A small-molecule ligand and the protein it binds are described below.
Small molecule (SMILES): CC(=O)N[C@@H]1[C@@H](O)[C@H](O)[C@@H](CO)O[C@H]1O

Sequence of chain 1.C:
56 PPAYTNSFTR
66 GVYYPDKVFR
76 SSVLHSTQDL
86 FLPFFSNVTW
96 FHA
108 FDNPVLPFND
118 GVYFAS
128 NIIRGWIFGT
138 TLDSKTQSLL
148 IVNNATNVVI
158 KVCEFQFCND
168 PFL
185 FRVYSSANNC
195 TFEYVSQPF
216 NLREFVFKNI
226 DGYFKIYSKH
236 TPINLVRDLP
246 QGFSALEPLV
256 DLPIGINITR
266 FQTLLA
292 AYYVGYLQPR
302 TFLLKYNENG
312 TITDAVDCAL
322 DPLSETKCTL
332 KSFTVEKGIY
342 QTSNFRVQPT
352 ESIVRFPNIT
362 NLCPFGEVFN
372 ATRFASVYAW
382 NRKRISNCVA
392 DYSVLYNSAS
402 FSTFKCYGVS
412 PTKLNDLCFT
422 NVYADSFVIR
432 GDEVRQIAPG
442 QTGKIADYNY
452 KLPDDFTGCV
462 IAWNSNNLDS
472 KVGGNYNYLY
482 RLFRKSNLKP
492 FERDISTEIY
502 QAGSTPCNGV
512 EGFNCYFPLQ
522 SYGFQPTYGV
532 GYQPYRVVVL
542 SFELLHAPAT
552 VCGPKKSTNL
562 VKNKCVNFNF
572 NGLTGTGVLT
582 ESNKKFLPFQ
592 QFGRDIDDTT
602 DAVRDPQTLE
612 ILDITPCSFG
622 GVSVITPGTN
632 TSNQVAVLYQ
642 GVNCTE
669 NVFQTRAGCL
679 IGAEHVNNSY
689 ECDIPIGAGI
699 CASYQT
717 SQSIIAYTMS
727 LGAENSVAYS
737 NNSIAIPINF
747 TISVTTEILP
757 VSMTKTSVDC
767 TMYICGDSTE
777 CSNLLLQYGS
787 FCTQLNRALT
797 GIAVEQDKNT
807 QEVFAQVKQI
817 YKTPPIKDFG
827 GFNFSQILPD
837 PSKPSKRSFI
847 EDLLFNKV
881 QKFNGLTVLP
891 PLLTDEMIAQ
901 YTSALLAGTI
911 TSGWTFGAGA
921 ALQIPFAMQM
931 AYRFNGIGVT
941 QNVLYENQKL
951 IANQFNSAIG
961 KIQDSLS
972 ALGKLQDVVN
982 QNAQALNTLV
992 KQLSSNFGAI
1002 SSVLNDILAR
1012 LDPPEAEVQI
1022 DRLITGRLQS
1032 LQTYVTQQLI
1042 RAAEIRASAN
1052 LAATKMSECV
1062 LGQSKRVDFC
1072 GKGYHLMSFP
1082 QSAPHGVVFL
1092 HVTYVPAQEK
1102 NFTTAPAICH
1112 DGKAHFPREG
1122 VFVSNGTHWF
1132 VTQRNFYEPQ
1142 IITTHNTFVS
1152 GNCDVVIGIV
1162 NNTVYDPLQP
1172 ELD

Binding-site contacts:
Ligand atom N2 contacts residue ASN371 of chain 1.C at 3.1 Å (h-bond).
Ligand atom O6 contacts residue GLY367 of chain 1.C at 3.2 Å (h-bond).
Ligand atom C6 contacts residue VAL395 of chain 1.C at 3.5 Å (hydrophobic).
Ligand atom O6 contacts residue PHE366 of chain 1.C at 3.2 Å.
Ligand atom C4 contacts residue VAL395 of chain 1.C at 4.3 Å (hydrophobic).
Ligand atom C7 contacts residue ASN371 of chain 1.C at 4.0 Å.
Ligand atom C1 contacts residue ASN371 of chain 1.C at 1.4 Å.
Ligand atom O6 contacts residue PHE370 of chain 1.C at 4.2 Å.
Ligand atom C4 contacts residue ASN371 of chain 1.C at 4.3 Å.
Ligand atom C6 contacts residue PHE366 of chain 1.C at 4.4 Å (hydrophobic).
Ligand atom C5 contacts residue ASN371 of chain 1.C at 3.6 Å.
Ligand atom O5 contacts residue GLY367 of chain 1.C at 3.4 Å.
Ligand atom C3 contacts residue ASN371 of chain 1.C at 3.9 Å.
Ligand atom C2 contacts residue ASN371 of chain 1.C at 2.6 Å.
Ligand atom C5 contacts residue VAL395 of chain 1.C at 4.5 Å (hydrophobic).
Ligand atom C6 contacts residue GLY367 of chain 1.C at 4.2 Å.
Ligand atom C1 contacts residue GLY367 of chain 1.C at 4.0 Å.
Ligand atom C8 contacts residue ASN371 of chain 1.C at 3.7 Å.
Ligand atom O4 contacts residue VAL395 of chain 1.C at 3.7 Å.
Ligand atom O6 contacts residue ASN371 of chain 1.C at 4.4 Å.
Ligand atom C5 contacts residue GLY367 of chain 1.C at 4.3 Å.
Ligand atom O5 contacts residue ASN371 of chain 1.C at 2.3 Å (h-bond).
Ligand atom O6 contacts residue VAL395 of chain 1.C at 4.3 Å.